Sequence of chain 1.B:
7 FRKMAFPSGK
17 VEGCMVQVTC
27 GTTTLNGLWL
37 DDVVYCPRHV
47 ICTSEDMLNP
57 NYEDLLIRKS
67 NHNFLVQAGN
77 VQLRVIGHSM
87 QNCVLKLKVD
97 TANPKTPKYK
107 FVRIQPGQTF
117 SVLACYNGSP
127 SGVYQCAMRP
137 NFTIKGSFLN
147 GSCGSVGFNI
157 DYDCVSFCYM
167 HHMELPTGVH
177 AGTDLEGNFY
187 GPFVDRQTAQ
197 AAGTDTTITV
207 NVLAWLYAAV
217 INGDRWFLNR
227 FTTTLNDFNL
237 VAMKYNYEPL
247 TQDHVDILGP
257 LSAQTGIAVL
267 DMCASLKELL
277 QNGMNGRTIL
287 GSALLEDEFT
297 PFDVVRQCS

This small molecule binds to this protein.
Small molecule (SMILES): CC(C)C[C@H](NC(=O)OC1CC2(C1)CN(S(C)(=O)=O)C2)C(=O)N[C@@H](C[C@@H]1CCNC1=O)[C@H](O)S(=O)(=O)O

Binding-site contacts:
Ligand atom C05 contacts residue ET61 of chain 1.F at 0.1 Å.
Ligand atom O20 contacts residue HIS45 of chain 1.B at 3.1 Å (h-bond).
Ligand atom N10 contacts residue HIS168 of chain 1.B at 2.9 Å (h-bond).
Ligand atom N10 contacts residue ET61 of chain 1.F at 0.1 Å (h-bond).
Ligand atom N03 contacts residue ET61 of chain 1.F at 0.1 Å (h-bond).
Ligand atom O01 contacts residue GLU170 of chain 1.B at 3.1 Å (salt-bridge).
Ligand atom C26 contacts residue ET61 of chain 1.F at 0.2 Å.
Ligand atom N10 contacts residue CYS149 of chain 1.B at 3.0 Å (h-bond).
Ligand atom O20 contacts residue CYS149 of chain 1.B at 2.6 Å (h-bond).
Ligand atom C06 contacts residue ET61 of chain 1.F at 0.1 Å.
Ligand atom C08 contacts residue ET61 of chain 1.F at 0.1 Å.
Ligand atom C23 contacts residue ET61 of chain 1.F at 0.1 Å.
Ligand atom N15 contacts residue GLU170 of chain 1.B at 3.0 Å (salt-bridge).
Ligand atom C32 contacts residue ET61 of chain 1.F at 0.2 Å.
Ligand atom O20 contacts residue ET61 of chain 1.F at 1.2 Å.
Ligand atom N15 contacts residue ET61 of chain 1.F at 0.1 Å (h-bond).
Ligand atom C19 contacts residue ET61 of chain 1.F at 0.2 Å.
Ligand atom C04 contacts residue ET61 of chain 1.F at 0.1 Å.
Ligand atom C24 contacts residue ET61 of chain 1.F at 0.1 Å.
Ligand atom N27 contacts residue ET61 of chain 1.F at 0.2 Å (h-bond).
Ligand atom O18 contacts residue HIS167 of chain 1.B at 2.7 Å (h-bond).
Ligand atom C16 contacts residue ET61 of chain 1.F at 0.1 Å.
Ligand atom C07 contacts residue ET61 of chain 1.F at 0.0 Å.
Ligand atom O21 contacts residue ET61 of chain 1.F at 0.2 Å (h-bond).
Ligand atom C24 contacts residue GLU170 of chain 1.B at 3.1 Å.
Ligand atom C11 contacts residue CYS149 of chain 1.B at 2.7 Å (hydrophobic).
Ligand atom C09 contacts residue ET61 of chain 1.F at 0.1 Å.
Ligand atom C11 contacts residue ET61 of chain 1.F at 0.2 Å.
Ligand atom C13 contacts residue ET61 of chain 1.F at 0.1 Å.
Ligand atom O22 contacts residue ET61 of chain 1.F at 0.1 Å (h-bond).
Ligand atom O18 contacts residue ET61 of chain 1.F at 0.2 Å (h-bond).
Ligand atom C02 contacts residue ET61 of chain 1.F at 0.1 Å.
Ligand atom C14 contacts residue ET61 of chain 1.F at 0.2 Å.
Ligand atom C12 contacts residue ET61 of chain 1.F at 0.2 Å.
Ligand atom O01 contacts residue ET61 of chain 1.F at 0.1 Å (h-bond).
Ligand atom C17 contacts residue ET61 of chain 1.F at 0.1 Å.
Ligand atom C19 contacts residue CYS149 of chain 1.B at 1.8 Å (hydrophobic).
Ligand atom C25 contacts residue ET61 of chain 1.F at 0.1 Å.
Ligand atom N03 contacts residue GLN193 of chain 1.B at 2.9 Å (h-bond).
Ligand atom C33 contacts residue ET61 of chain 1.F at 0.1 Å.